This protein binds this small molecule.
Small molecule (SMILES): O=C(O)C(=O)CO

Binding-site contacts:
Ligand atom C3 contacts residue THR48 of chain 1.D at 4.4 Å.
Ligand atom C2 contacts residue ALA11 of chain 1.D at 4.0 Å (hydrophobic).
Ligand atom C1 contacts residue TYR43 of chain 1.D at 3.5 Å (hydrophobic).
Ligand atom O1 contacts residue LYS165 of chain 1.D at 3.4 Å (salt-bridge).
Ligand atom O1 contacts residue ALA11 of chain 1.D at 3.5 Å.
Ligand atom C3 contacts residue LYS165 of chain 1.D at 2.4 Å.
Ligand atom O2 contacts residue LYS165 of chain 1.D at 2.7 Å (salt-bridge).
Ligand atom C1 contacts residue THR48 of chain 1.D at 4.1 Å.
Ligand atom O4 contacts residue GLY189 of chain 1.D at 4.4 Å.
Ligand atom C2 contacts residue TYR137 of chain 1.D at 3.8 Å (hydrophobic).
Ligand atom O2 contacts residue SER47 of chain 1.D at 3.2 Å (h-bond).
Ligand atom C2 contacts residue ILE206 of chain 1.D at 4.0 Å (hydrophobic).
Ligand atom C1 contacts residue LYS165 of chain 1.D at 2.3 Å.
Ligand atom C2 contacts residue LYS165 of chain 1.D at 1.4 Å.
Ligand atom C3 contacts residue ALA11 of chain 1.D at 4.3 Å (hydrophobic).
Ligand atom C1 contacts residue TYR137 of chain 1.D at 3.4 Å (hydrophobic).
Ligand atom C2 contacts residue TYR43 of chain 1.D at 3.9 Å (hydrophobic).
Ligand atom O2 contacts residue GLY46 of chain 1.D at 3.5 Å.
Ligand atom O4 contacts residue THR167 of chain 1.D at 3.6 Å.
Ligand atom O1 contacts residue SER47 of chain 1.D at 3.6 Å (h-bond).
Ligand atom C1 contacts residue GLY46 of chain 1.D at 4.3 Å.
Ligand atom O2 contacts residue TYR137 of chain 1.D at 3.0 Å (h-bond).
Ligand atom C3 contacts residue TYR137 of chain 1.D at 4.2 Å (hydrophobic).
Ligand atom C1 contacts residue ALA11 of chain 1.D at 4.1 Å (hydrophobic).
Ligand atom C3 contacts residue THR167 of chain 1.D at 4.4 Å.
Ligand atom O4 contacts residue TYR137 of chain 1.D at 3.4 Å (h-bond).
Ligand atom C3 contacts residue GLY207 of chain 1.D at 4.4 Å.
Ligand atom O1 contacts residue THR48 of chain 1.D at 2.9 Å (h-bond).
Ligand atom O1 contacts residue TYR43 of chain 1.D at 4.3 Å.
Ligand atom O1 contacts residue GLY46 of chain 1.D at 4.2 Å.
Ligand atom O2 contacts residue TYR43 of chain 1.D at 3.0 Å.
Ligand atom C3 contacts residue ILE206 of chain 1.D at 4.2 Å (hydrophobic).
Ligand atom O1 contacts residue TYR137 of chain 1.D at 4.1 Å.
Ligand atom C1 contacts residue SER47 of chain 1.D at 3.8 Å.
Ligand atom O4 contacts residue LYS165 of chain 1.D at 2.7 Å (salt-bridge).

Sequence of chain 1.D:
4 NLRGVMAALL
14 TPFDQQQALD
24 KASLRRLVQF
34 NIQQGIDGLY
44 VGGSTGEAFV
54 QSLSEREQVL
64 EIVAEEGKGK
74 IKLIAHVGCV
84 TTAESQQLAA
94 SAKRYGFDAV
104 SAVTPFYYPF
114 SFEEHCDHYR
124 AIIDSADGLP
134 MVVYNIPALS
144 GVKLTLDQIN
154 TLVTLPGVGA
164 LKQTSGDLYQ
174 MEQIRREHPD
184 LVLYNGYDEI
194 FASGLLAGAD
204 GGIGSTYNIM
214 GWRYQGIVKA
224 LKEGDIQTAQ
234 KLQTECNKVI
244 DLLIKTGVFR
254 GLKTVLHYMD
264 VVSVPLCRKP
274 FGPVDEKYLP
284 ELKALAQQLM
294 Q